Sequence of chain 1.A:
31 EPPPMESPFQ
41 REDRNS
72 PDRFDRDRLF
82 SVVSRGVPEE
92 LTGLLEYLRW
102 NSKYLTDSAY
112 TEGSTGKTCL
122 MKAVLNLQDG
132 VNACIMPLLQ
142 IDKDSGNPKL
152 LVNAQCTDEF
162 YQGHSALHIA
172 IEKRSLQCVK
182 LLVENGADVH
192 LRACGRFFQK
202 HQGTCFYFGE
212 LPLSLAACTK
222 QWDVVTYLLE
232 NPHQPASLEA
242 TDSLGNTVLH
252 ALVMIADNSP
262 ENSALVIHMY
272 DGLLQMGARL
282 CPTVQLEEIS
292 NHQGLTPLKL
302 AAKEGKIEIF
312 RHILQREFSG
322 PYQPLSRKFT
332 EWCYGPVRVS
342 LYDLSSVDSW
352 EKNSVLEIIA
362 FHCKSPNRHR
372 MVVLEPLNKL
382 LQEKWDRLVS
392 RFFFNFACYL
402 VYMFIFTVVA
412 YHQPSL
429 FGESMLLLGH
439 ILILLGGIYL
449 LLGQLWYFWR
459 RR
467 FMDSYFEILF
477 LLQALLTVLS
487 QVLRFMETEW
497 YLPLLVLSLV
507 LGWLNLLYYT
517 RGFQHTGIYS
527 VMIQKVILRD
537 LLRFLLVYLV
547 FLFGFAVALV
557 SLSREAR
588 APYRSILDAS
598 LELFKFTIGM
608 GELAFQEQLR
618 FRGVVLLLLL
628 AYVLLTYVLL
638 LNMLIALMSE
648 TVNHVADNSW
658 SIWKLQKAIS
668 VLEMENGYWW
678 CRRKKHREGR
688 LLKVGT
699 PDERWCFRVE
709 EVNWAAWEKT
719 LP

A protein and the small-molecule ligand that binds it are described below.
Small molecule (SMILES): NCCOB(c1ccccc1)c1ccccc1

Binding-site contacts:
Ligand atom C05 contacts residue VAL543 of chain 1.B at 3.8 Å (hydrophobic).
Ligand atom C12 contacts residue ARG539 of chain 1.B at 3.3 Å.
Ligand atom C08 contacts residue HIS521 of chain 1.A at 3.2 Å.
Ligand atom C10 contacts residue HIS521 of chain 1.A at 3.7 Å.
Ligand atom O14 contacts residue HIS521 of chain 1.A at 3.9 Å.
Ligand atom C03 contacts residue LEU542 of chain 1.B at 3.9 Å (hydrophobic).
Ligand atom C13 contacts residue THR522 of chain 1.A at 4.3 Å.
Ligand atom N17 contacts residue HIS521 of chain 1.A at 4.2 Å.
Ligand atom C05 contacts residue TYR525 of chain 1.A at 4.0 Å (hydrophobic).
Ligand atom C02 contacts residue ARG539 of chain 1.B at 4.5 Å.
Ligand atom C10 contacts residue ARG539 of chain 1.B at 4.4 Å.
Ligand atom C13 contacts residue HIS521 of chain 1.A at 3.3 Å.
Ligand atom C08 contacts residue ARG539 of chain 1.B at 4.5 Å.
Ligand atom C13 contacts residue ARG539 of chain 1.B at 3.8 Å.
Ligand atom C11 contacts residue HIS521 of chain 1.A at 3.6 Å.
Ligand atom C12 contacts residue THR522 of chain 1.A at 4.4 Å.
Ligand atom C12 contacts residue HIS521 of chain 1.A at 3.2 Å.
Ligand atom C05 contacts residue ARG539 of chain 1.B at 4.3 Å.
Ligand atom C06 contacts residue THR522 of chain 1.A at 3.5 Å.
Ligand atom C04 contacts residue LEU542 of chain 1.B at 3.8 Å (hydrophobic).
Ligand atom C06 contacts residue TYR525 of chain 1.A at 4.0 Å (hydrophobic).
Ligand atom C07 contacts residue THR522 of chain 1.A at 3.5 Å.
Ligand atom C04 contacts residue VAL543 of chain 1.B at 4.4 Å (hydrophobic).
Ligand atom B01 contacts residue HIS521 of chain 1.A at 3.9 Å.
Ligand atom C03 contacts residue ARG539 of chain 1.B at 3.6 Å.
Ligand atom C09 contacts residue HIS521 of chain 1.A at 3.4 Å.
Ligand atom C11 contacts residue ARG539 of chain 1.B at 3.4 Å.
Ligand atom C04 contacts residue ARG539 of chain 1.B at 3.6 Å.

Sequence of chain 1.B:
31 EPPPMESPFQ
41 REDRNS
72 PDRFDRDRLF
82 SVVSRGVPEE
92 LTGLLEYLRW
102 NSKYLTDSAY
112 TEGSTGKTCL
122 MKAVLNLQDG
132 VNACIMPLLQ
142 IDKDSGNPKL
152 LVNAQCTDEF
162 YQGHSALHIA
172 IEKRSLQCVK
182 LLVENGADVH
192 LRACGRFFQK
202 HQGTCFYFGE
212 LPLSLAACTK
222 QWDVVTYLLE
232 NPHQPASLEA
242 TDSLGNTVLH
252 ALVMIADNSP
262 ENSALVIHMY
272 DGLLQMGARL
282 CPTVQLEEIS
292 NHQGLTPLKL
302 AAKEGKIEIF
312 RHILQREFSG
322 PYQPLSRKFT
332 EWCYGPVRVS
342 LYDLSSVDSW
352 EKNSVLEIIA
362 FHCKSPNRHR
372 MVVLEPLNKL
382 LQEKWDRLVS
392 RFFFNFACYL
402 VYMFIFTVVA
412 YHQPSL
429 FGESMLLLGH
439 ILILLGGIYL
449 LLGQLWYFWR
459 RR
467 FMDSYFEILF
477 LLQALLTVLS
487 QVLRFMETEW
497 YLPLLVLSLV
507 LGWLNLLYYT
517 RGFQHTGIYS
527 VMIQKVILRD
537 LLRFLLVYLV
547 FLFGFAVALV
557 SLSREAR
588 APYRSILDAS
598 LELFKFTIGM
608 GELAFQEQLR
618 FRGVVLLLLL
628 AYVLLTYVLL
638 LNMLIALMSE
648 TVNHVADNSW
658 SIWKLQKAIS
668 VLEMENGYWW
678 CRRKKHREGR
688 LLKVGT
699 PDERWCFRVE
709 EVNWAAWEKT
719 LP